Binding-site contacts:
Ligand atom O2' contacts residue GLY20 of chain 1.A at 3.4 Å (h-bond).
Ligand atom OP2 contacts residue GOL1 of chain 1.E at 2.6 Å (h-bond).
Ligand atom C6 contacts residue LEU21 of chain 1.A at 3.7 Å (hydrophobic).
Ligand atom N3 contacts residue LEU21 of chain 1.A at 3.7 Å.
Ligand atom O3' contacts residue NA1 of chain 1.F at 2.6 Å (h-bond).
Ligand atom OP2 contacts residue SER138 of chain 1.A at 3.6 Å.
Ligand atom C8 contacts residue TRP64 of chain 1.A at 3.7 Å (hydrophobic).
Ligand atom OP1 contacts residue SER111 of chain 1.A at 2.8 Å (h-bond).
Ligand atom O4' contacts residue MET18 of chain 1.A at 3.7 Å.
Ligand atom OP2 contacts residue HIS162 of chain 1.A at 2.9 Å (h-bond).
Ligand atom C5' contacts residue LEU16 of chain 1.A at 3.7 Å (hydrophobic).
Ligand atom OP1 contacts residue SER138 of chain 1.A at 2.6 Å (h-bond).
Ligand atom O5' contacts residue HIS162 of chain 1.A at 3.6 Å.
Ligand atom C8 contacts residue GLU114 of chain 1.A at 3.3 Å.
Ligand atom OP2 contacts residue ASN110 of chain 1.A at 3.4 Å.
Ligand atom C3' contacts residue GLU17 of chain 1.A at 3.5 Å.
Ligand atom O3' contacts residue GLU17 of chain 1.A at 2.8 Å (salt-bridge).
Ligand atom O4' contacts residue LEU21 of chain 1.A at 3.6 Å.
Ligand atom C4' contacts residue MET18 of chain 1.A at 3.6 Å (hydrophobic).
Ligand atom N7 contacts residue TRP64 of chain 1.A at 3.5 Å.
Ligand atom O2' contacts residue GLU114 of chain 1.A at 3.4 Å.
Ligand atom P contacts residue SER111 of chain 1.A at 3.7 Å.
Ligand atom C6 contacts residue TRP64 of chain 1.A at 3.4 Å (hydrophobic).
Ligand atom O6 contacts residue TRP64 of chain 1.A at 3.3 Å (h-bond).
Ligand atom O4' contacts residue SER111 of chain 1.A at 3.4 Å.
Ligand atom O3' contacts residue HIS69 of chain 1.A at 3.1 Å (h-bond).
Ligand atom N2 contacts residue SER62 of chain 1.A at 3.3 Å (h-bond).
Ligand atom OP1 contacts residue NA1 of chain 1.F at 2.4 Å (h-bond).
Ligand atom C5 contacts residue TRP64 of chain 1.A at 3.7 Å (hydrophobic).
Ligand atom OP1 contacts residue ASP15 of chain 1.A at 3.7 Å.
Ligand atom N1 contacts residue TRP64 of chain 1.A at 3.6 Å.
Ligand atom C1' contacts residue GLU114 of chain 1.A at 3.7 Å.
Ligand atom P contacts residue NA1 of chain 1.F at 3.1 Å.
Ligand atom C5' contacts residue GOL1 of chain 1.E at 3.7 Å.
Ligand atom O3' contacts residue MET18 of chain 1.A at 3.1 Å (h-bond).
Ligand atom P contacts residue HIS162 of chain 1.A at 3.7 Å.
Ligand atom O2' contacts residue MET18 of chain 1.A at 2.8 Å (h-bond).
Ligand atom P contacts residue SER138 of chain 1.A at 3.6 Å.
Ligand atom C4 contacts residue TRP64 of chain 1.A at 3.7 Å (hydrophobic).
Ligand atom O5' contacts residue SER111 of chain 1.A at 3.2 Å (h-bond).

This small molecule binds to this protein.
Small molecule (SMILES): Nc1nc(=O)c2ncn([C@@H]3O[C@H](CO[P](=O)(O)O[C@H]4[C@@H](O)[C@H](n5cnc6c(=O)nc(N)[nH]c65)O[C@@H]4COP(=O)(O)O)[C@@H](O)[C@H]3O)c2[nH]1

Sequence of chain 1.A:
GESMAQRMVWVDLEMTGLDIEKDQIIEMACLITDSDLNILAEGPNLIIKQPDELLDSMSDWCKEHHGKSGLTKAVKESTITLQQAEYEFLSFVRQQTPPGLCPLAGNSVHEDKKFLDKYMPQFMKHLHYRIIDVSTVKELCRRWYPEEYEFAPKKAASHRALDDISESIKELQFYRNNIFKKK